Binding-site contacts:
Ligand atom C6 contacts residue U3 of chain 44.C at 3.3 Å.
Ligand atom C2 contacts residue U1 of chain 44.C at 3.5 Å.
Ligand atom N1 contacts residue U2 of chain 44.C at 3.5 Å (h-bond).
Ligand atom N3 contacts residue U2 of chain 44.C at 3.7 Å.
Ligand atom N1 contacts residue U3 of chain 44.C at 2.7 Å (h-bond).
Ligand atom C2 contacts residue U2 of chain 44.C at 3.2 Å.
Ligand atom N6 contacts residue U1 of chain 44.C at 2.8 Å (h-bond).
Ligand atom N6 contacts residue U2 of chain 44.C at 4.2 Å.
Ligand atom C6 contacts residue U2 of chain 44.C at 4.1 Å.
Ligand atom N1 contacts residue U1 of chain 44.C at 2.8 Å (h-bond).
Ligand atom N6 contacts residue U3 of chain 44.C at 3.0 Å (h-bond).
Ligand atom C2 contacts residue U3 of chain 44.C at 3.0 Å.
Ligand atom C4 contacts residue U2 of chain 44.C at 4.3 Å.
Ligand atom N3 contacts residue U3 of chain 44.C at 4.2 Å.
Ligand atom C6 contacts residue U1 of chain 44.C at 3.6 Å.

The protein below binds the small molecule below.
Small molecule (SMILES): Nc1ncnc2c1ncn2[C@@H]1O[C@H](CO[P](=O)(O)O[C@H]2[C@@H](O)[C@H](n3cnc4c(N)ncnc43)O[C@@H]2CO[P](=O)(O)O[C@H]2[C@@H](O)[C@H](n3cnc4c(N)ncnc43)O[C@@H]2COP(=O)(O)O)[C@@H](O)[C@H]1O